Binding-site contacts:
Ligand atom C15 contacts residue GLU367 of chain 1.G at 3.7 Å.
Ligand atom N1 contacts residue MET303 of chain 1.G at 3.4 Å (h-bond).
Ligand atom C1 contacts residue GLU167 of chain 1.G at 3.5 Å.
Ligand atom O1 contacts residue GLU304 of chain 1.G at 3.0 Å (salt-bridge).
Ligand atom C9 contacts residue ALA302 of chain 1.G at 3.5 Å (hydrophobic).
Ligand atom O1 contacts residue GLU338 of chain 1.G at 3.2 Å (salt-bridge).
Ligand atom N2 contacts residue TYR422 of chain 1.G at 3.7 Å.
Ligand atom C11 contacts residue ALA302 of chain 1.G at 3.2 Å (hydrophobic).
Ligand atom O2 contacts residue ZN1 of chain 1.LF at 2.5 Å.
Ligand atom C25 contacts residue SER828 of chain 1.G at 3.8 Å.
Ligand atom C13 contacts residue GLU338 of chain 1.G at 3.5 Å.
Ligand atom C6 contacts residue PHE417 of chain 1.G at 3.7 Å (hydrophobic).
Ligand atom O1 contacts residue HIS341 of chain 1.G at 3.6 Å.
Ligand atom P1 contacts residue ALA302 of chain 1.G at 3.8 Å.
Ligand atom N3 contacts residue TYR422 of chain 1.G at 3.6 Å.
Ligand atom C26 contacts residue SER829 of chain 1.G at 3.7 Å.
Ligand atom O2 contacts residue GLU360 of chain 1.G at 3.0 Å (salt-bridge).
Ligand atom C26 contacts residue GLN299 of chain 1.G at 3.8 Å.
Ligand atom C3 contacts residue GLN165 of chain 1.G at 3.4 Å.
Ligand atom C23 contacts residue SER828 of chain 1.G at 3.7 Å.
Ligand atom C13 contacts residue ALA302 of chain 1.G at 3.9 Å (hydrophobic).
Ligand atom C16 contacts residue THR334 of chain 1.G at 3.3 Å.
Ligand atom N1 contacts residue GLU167 of chain 1.G at 2.6 Å (salt-bridge).
Ligand atom O1 contacts residue HIS337 of chain 1.G at 3.3 Å (h-bond).
Ligand atom C4 contacts residue SER300 of chain 1.G at 3.6 Å.
Ligand atom C27 contacts residue SER828 of chain 1.G at 3.9 Å.
Ligand atom C7 contacts residue PHE417 of chain 1.G at 3.5 Å (hydrophobic).
Ligand atom O1 contacts residue ZN1 of chain 1.LF at 2.2 Å.
Ligand atom O3 contacts residue GLY301 of chain 1.G at 2.8 Å (h-bond).
Ligand atom C1 contacts residue PHE417 of chain 1.G at 3.8 Å (hydrophobic).
Ligand atom C15 contacts residue LYS364 of chain 1.G at 3.7 Å.
Ligand atom C8 contacts residue SER300 of chain 1.G at 3.9 Å.
Ligand atom P1 contacts residue TYR422 of chain 1.G at 3.7 Å.
Ligand atom C15 contacts residue HIS337 of chain 1.G at 3.5 Å.
Ligand atom N1 contacts residue GLU304 of chain 1.G at 2.9 Å (salt-bridge).
Ligand atom C3 contacts residue SER300 of chain 1.G at 3.0 Å.
Ligand atom O2 contacts residue TYR422 of chain 1.G at 2.3 Å (h-bond).
Ligand atom C21 contacts residue TYR422 of chain 1.G at 3.4 Å (hydrophobic).
Ligand atom C2 contacts residue SER300 of chain 1.G at 3.8 Å.
Ligand atom P1 contacts residue ZN1 of chain 1.LF at 2.9 Å.

Sequence of chain 1.G:
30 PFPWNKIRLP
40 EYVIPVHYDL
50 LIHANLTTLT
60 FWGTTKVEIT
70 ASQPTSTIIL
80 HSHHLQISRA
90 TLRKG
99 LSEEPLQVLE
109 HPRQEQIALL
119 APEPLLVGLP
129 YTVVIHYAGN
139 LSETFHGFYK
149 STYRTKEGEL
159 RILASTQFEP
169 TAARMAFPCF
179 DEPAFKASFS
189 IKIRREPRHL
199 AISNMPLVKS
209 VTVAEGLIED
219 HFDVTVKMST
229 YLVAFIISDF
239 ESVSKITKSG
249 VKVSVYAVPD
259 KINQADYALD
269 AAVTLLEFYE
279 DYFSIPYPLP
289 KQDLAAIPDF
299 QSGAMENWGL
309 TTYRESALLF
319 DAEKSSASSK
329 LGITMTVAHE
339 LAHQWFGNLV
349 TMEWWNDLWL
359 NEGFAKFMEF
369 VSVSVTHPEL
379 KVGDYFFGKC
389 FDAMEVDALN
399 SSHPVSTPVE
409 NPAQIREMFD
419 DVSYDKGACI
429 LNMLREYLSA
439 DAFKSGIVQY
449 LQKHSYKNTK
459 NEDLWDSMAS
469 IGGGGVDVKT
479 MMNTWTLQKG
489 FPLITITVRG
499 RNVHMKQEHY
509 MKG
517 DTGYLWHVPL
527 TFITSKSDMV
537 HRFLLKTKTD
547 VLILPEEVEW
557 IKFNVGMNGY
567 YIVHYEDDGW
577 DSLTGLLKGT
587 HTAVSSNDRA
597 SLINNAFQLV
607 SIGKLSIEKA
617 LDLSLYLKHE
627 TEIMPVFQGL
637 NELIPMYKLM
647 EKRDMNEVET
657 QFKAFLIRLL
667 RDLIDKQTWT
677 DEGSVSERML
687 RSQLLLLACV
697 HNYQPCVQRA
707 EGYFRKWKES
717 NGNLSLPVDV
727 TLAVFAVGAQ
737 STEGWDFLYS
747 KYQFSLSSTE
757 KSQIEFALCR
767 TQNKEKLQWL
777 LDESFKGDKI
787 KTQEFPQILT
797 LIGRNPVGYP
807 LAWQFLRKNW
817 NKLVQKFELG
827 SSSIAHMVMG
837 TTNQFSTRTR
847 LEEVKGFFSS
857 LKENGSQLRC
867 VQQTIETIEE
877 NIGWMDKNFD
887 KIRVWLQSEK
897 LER

A small-molecule ligand and the protein it binds are described below.
Small molecule (SMILES): CC(C)C[C@H](CP(=O)(O)[C@@H](N)CCc1ccccc1)C(=O)N[C@@H](Cc1c[nH]c2ccccc12)C(N)=O